A small-molecule ligand and the protein it binds are described below.
Small molecule (SMILES): CC(=O)N[C@@H]1[C@@H](O)[C@H](O)[C@@H](CO)O[C@H]1O

Sequence of chain 1.A:
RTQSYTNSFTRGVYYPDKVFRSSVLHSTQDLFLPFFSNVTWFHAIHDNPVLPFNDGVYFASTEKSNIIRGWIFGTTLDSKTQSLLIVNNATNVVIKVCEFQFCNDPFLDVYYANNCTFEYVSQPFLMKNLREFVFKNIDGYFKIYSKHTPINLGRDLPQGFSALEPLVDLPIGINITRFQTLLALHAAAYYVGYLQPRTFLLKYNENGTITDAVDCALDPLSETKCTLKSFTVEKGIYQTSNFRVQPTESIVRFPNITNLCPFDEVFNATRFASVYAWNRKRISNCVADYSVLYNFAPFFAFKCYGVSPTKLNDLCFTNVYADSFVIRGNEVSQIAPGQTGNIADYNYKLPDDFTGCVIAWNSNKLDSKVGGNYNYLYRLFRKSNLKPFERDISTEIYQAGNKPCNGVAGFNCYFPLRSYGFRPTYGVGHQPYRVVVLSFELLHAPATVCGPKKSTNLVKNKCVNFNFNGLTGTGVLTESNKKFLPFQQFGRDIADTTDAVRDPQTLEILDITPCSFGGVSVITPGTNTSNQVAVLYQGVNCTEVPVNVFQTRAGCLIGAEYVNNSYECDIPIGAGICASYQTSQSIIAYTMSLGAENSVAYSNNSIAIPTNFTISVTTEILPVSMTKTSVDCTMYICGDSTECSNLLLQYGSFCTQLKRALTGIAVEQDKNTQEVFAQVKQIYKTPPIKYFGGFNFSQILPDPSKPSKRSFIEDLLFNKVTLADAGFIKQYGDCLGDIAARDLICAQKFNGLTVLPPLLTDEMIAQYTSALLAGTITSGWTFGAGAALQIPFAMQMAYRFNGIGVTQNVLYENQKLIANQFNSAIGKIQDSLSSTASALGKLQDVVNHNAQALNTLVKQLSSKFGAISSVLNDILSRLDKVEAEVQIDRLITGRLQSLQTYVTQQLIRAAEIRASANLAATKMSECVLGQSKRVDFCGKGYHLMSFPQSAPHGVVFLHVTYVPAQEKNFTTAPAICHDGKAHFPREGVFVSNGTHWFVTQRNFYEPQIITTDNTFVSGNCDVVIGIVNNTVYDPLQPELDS

Binding-site contacts:
Ligand atom O5 contacts residue GLN577 of chain 1.A at 3.6 Å.
Ligand atom C5 contacts residue GLN577 of chain 1.A at 3.6 Å.
Ligand atom O7 contacts residue ASN328 of chain 1.A at 3.5 Å (h-bond).
Ligand atom C7 contacts residue ASN328 of chain 1.A at 3.4 Å.
Ligand atom C5 contacts residue ASN328 of chain 1.A at 3.7 Å.
Ligand atom C8 contacts residue ASN328 of chain 1.A at 4.5 Å.
Ligand atom N2 contacts residue ASN328 of chain 1.A at 2.9 Å (h-bond).
Ligand atom O6 contacts residue THR578 of chain 1.A at 3.3 Å (h-bond).
Ligand atom C1 contacts residue GLN577 of chain 1.A at 4.3 Å.
Ligand atom C6 contacts residue THR578 of chain 1.A at 3.3 Å.
Ligand atom C2 contacts residue ASN328 of chain 1.A at 2.5 Å.
Ligand atom O5 contacts residue ASN328 of chain 1.A at 2.4 Å (h-bond).
Ligand atom C4 contacts residue ASN328 of chain 1.A at 4.2 Å.
Ligand atom C1 contacts residue ASN328 of chain 1.A at 1.4 Å.
Ligand atom C6 contacts residue GLN577 of chain 1.A at 3.4 Å.
Ligand atom C3 contacts residue ASN328 of chain 1.A at 3.8 Å.
Ligand atom O6 contacts residue GLN577 of chain 1.A at 3.5 Å (h-bond).